Binding-site contacts:
Ligand atom C6 contacts residue THR108 of chain 1.E at 3.6 Å.
Ligand atom N2 contacts residue ASN234 of chain 1.E at 3.0 Å (h-bond).
Ligand atom C4 contacts residue ASN234 of chain 1.E at 4.2 Å.
Ligand atom C5 contacts residue ASN234 of chain 1.E at 3.6 Å.
Ligand atom C1 contacts residue ASN234 of chain 1.E at 1.4 Å.
Ligand atom O5 contacts residue THR236 of chain 1.E at 3.9 Å.
Ligand atom C3 contacts residue ASN234 of chain 1.E at 3.8 Å.
Ligand atom O5 contacts residue ASN234 of chain 1.E at 2.3 Å (h-bond).
Ligand atom C1 contacts residue THR236 of chain 1.E at 4.2 Å.
Ligand atom C8 contacts residue ASN234 of chain 1.E at 3.8 Å.
Ligand atom C7 contacts residue ASN234 of chain 1.E at 3.7 Å.
Ligand atom O7 contacts residue ARG466 of chain 1.F at 4.0 Å.
Ligand atom C2 contacts residue ASN234 of chain 1.E at 2.4 Å.
Ligand atom C7 contacts residue ARG466 of chain 1.F at 4.4 Å.
Ligand atom C6 contacts residue THR236 of chain 1.E at 3.8 Å.
Ligand atom C5 contacts residue THR236 of chain 1.E at 3.6 Å.
Ligand atom C8 contacts residue ARG466 of chain 1.F at 3.9 Å.
Ligand atom O6 contacts residue THR108 of chain 1.E at 3.7 Å.
Ligand atom O5 contacts residue THR108 of chain 1.E at 4.0 Å.

The small molecule below binds the protein below.
Small molecule (SMILES): CC(=O)N[C@@H]1[C@@H](O)[C@H](O)[C@@H](CO)O[C@H]1O

Sequence of chain 1.E:
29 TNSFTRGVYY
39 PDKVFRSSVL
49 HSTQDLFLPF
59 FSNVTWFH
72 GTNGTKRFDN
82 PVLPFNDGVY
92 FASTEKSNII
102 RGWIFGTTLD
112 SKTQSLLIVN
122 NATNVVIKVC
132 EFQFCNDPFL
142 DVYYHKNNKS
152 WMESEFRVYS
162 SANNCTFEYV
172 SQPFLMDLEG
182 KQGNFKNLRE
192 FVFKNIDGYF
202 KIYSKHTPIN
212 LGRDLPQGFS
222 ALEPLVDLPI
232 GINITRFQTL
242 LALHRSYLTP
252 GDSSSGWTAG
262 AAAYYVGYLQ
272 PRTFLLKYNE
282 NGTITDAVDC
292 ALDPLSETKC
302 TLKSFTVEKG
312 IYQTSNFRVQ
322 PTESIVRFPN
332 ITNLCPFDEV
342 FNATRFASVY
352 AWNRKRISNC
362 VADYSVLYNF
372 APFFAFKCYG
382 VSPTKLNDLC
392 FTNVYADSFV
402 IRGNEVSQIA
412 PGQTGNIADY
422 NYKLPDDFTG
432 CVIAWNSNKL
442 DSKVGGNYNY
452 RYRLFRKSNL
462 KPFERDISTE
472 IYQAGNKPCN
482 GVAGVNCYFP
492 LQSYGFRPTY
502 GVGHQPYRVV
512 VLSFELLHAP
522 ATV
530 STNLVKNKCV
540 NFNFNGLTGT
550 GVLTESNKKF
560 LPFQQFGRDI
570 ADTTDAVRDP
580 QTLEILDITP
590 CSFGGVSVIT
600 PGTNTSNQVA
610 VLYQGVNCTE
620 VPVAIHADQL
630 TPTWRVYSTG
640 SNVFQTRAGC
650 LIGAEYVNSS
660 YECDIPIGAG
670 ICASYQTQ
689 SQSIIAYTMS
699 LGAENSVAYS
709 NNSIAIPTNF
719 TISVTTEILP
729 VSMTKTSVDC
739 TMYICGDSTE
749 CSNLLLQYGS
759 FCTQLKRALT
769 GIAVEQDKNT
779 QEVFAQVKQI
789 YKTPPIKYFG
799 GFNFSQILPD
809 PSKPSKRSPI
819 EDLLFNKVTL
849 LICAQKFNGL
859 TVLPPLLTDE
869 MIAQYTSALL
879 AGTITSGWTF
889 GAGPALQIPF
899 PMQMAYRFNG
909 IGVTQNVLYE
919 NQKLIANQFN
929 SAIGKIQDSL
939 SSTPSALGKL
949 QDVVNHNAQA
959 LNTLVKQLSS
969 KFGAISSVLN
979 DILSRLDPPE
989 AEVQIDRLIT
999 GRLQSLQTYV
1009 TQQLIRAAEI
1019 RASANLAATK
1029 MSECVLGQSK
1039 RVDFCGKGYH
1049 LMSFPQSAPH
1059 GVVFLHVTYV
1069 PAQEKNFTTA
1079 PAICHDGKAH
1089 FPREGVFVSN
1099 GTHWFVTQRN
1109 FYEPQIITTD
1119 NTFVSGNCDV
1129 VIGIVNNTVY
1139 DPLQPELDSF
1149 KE

Sequence of chain 1.F:
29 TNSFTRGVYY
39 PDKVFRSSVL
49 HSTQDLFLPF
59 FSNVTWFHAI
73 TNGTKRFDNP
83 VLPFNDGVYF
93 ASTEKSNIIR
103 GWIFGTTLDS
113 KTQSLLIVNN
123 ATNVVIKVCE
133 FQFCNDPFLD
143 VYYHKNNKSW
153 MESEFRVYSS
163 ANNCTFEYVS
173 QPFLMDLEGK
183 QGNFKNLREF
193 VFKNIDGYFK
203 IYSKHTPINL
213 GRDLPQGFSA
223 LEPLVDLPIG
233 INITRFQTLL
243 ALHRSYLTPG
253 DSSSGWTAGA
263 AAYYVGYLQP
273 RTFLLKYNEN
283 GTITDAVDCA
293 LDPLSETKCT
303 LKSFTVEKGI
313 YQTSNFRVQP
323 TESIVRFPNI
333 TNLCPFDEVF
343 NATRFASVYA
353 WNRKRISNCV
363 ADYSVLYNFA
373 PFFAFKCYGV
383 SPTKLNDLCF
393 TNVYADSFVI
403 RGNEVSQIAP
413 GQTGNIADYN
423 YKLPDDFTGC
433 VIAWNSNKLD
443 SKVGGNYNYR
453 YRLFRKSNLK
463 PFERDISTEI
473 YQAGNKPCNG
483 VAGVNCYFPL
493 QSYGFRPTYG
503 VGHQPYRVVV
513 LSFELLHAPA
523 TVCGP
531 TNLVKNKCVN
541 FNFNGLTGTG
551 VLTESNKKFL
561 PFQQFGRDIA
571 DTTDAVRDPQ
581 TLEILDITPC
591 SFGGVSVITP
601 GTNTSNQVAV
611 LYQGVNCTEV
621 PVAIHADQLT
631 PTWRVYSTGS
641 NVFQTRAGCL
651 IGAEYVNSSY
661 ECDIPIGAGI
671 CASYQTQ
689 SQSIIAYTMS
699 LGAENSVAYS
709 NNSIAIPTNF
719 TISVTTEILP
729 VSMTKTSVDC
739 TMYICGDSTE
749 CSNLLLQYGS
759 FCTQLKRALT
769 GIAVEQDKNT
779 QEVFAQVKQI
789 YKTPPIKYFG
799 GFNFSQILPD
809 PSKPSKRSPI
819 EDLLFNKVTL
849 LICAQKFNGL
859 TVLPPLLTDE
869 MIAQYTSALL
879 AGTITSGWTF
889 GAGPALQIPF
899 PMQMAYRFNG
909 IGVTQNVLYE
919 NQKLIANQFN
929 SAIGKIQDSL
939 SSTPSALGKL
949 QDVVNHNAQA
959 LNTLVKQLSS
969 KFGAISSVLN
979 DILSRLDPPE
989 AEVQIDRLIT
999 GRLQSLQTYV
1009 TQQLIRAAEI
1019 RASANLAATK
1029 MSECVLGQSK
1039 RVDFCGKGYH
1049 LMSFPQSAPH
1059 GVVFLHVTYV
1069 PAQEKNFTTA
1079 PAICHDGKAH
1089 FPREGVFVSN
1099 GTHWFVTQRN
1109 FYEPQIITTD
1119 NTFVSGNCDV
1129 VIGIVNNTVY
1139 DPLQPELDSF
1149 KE